Binding-site contacts:
Ligand atom C20 contacts residue TYR176 of chain 1.F at 3.3 Å (hydrophobic).
Ligand atom C5 contacts residue ALA114 of chain 1.F at 3.4 Å (hydrophobic).
Ligand atom C20 contacts residue MET226 of chain 1.F at 3.6 Å (hydrophobic).
Ligand atom C11 contacts residue ALA216 of chain 1.F at 3.9 Å (hydrophobic).
Ligand atom N15 contacts residue NAD1 of chain 1.AA at 2.6 Å (h-bond).
Ligand atom C3 contacts residue ALA114 of chain 1.F at 3.9 Å (hydrophobic).
Ligand atom C8 contacts residue ALA216 of chain 1.F at 3.9 Å (hydrophobic).
Ligand atom C1 contacts residue NAD1 of chain 1.AA at 3.6 Å.
Ligand atom C3 contacts residue MET179 of chain 1.F at 3.6 Å (hydrophobic).
Ligand atom C20 contacts residue PRO174 of chain 1.F at 3.3 Å (hydrophobic).
Ligand atom C19 contacts residue MET226 of chain 1.F at 3.9 Å (hydrophobic).
Ligand atom C3 contacts residue PHE113 of chain 1.F at 3.6 Å (hydrophobic).
Ligand atom N15 contacts residue TYR176 of chain 1.F at 2.9 Å (h-bond).
Ligand atom C5 contacts residue PHE113 of chain 1.F at 3.4 Å (hydrophobic).
Ligand atom O21 contacts residue TYR176 of chain 1.F at 3.6 Å.
Ligand atom C7 contacts residue LEU119 of chain 1.F at 3.6 Å (hydrophobic).
Ligand atom C16 contacts residue PHE223 of chain 1.F at 3.7 Å (hydrophobic).
Ligand atom C3 contacts residue ALA112 of chain 1.F at 3.6 Å (hydrophobic).
Ligand atom C17 contacts residue TYR176 of chain 1.F at 3.6 Å (hydrophobic).
Ligand atom C22 contacts residue TYR176 of chain 1.F at 3.3 Å (hydrophobic).
Ligand atom C23 contacts residue TYR166 of chain 1.F at 3.4 Å (hydrophobic).
Ligand atom C7 contacts residue ALA216 of chain 1.F at 3.5 Å (hydrophobic).
Ligand atom C2 contacts residue PHE223 of chain 1.F at 3.6 Å (hydrophobic).
Ligand atom C13 contacts residue TYR176 of chain 1.F at 3.5 Å (hydrophobic).
Ligand atom C5 contacts residue ALA112 of chain 1.F at 3.8 Å (hydrophobic).
Ligand atom C6 contacts residue LEU119 of chain 1.F at 3.5 Å (hydrophobic).
Ligand atom C9 contacts residue ALA216 of chain 1.F at 3.3 Å (hydrophobic).
Ligand atom C10 contacts residue TYR176 of chain 1.F at 3.9 Å (hydrophobic).
Ligand atom C14 contacts residue TYR176 of chain 1.F at 3.5 Å (hydrophobic).
Ligand atom C11 contacts residue TYR176 of chain 1.F at 3.8 Å (hydrophobic).
Ligand atom C1 contacts residue PHE223 of chain 1.F at 3.7 Å (hydrophobic).
Ligand atom C10 contacts residue ALA112 of chain 1.F at 3.6 Å (hydrophobic).
Ligand atom N12 contacts residue TYR176 of chain 1.F at 3.7 Å.
Ligand atom C10 contacts residue NAD1 of chain 1.AA at 3.1 Å.
Ligand atom C14 contacts residue NAD1 of chain 1.AA at 3.1 Å.
Ligand atom C19 contacts residue TYR176 of chain 1.F at 3.6 Å (hydrophobic).
Ligand atom C20 contacts residue SER175 of chain 1.F at 3.5 Å.
Ligand atom O18 contacts residue MET226 of chain 1.F at 3.6 Å (h-bond).
Ligand atom O18 contacts residue PRO174 of chain 1.F at 3.9 Å.
Ligand atom C13 contacts residue NAD1 of chain 1.AA at 3.5 Å.

The small molecule below binds the protein below.
Small molecule (SMILES): c1cc2c(cc1Cn1cnc3cc4c(cc31)CCCC4)OCO2

Sequence of chain 1.F:
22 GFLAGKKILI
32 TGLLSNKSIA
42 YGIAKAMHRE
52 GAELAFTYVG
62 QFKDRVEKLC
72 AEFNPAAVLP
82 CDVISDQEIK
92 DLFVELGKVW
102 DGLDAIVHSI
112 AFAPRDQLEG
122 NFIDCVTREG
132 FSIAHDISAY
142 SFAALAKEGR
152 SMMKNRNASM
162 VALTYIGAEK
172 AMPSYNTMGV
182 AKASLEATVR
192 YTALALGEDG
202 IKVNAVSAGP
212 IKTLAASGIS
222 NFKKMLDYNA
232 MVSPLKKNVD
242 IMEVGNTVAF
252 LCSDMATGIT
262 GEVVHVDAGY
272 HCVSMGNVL